Binding-site contacts:
Ligand atom O5 contacts residue ASN153 of chain 1.C at 2.5 Å (h-bond).
Ligand atom O6 contacts residue ASN153 of chain 1.C at 4.4 Å.
Ligand atom C6 contacts residue ASN153 of chain 1.C at 3.2 Å.
Ligand atom C1 contacts residue ASN153 of chain 1.C at 3.3 Å.
Ligand atom C2 contacts residue ASN153 of chain 1.C at 4.0 Å.
Ligand atom N2 contacts residue ALA129 of chain 1.C at 4.3 Å.
Ligand atom C5 contacts residue ASN153 of chain 1.C at 3.5 Å.
Ligand atom C8 contacts residue HIS107 of chain 1.C at 3.6 Å.
Ligand atom C7 contacts residue ALA129 of chain 1.C at 4.4 Å (hydrophobic).

A small-molecule ligand and the protein it binds are described below.
Small molecule (SMILES): CC(=O)N[C@@H]1[C@@H](O)[C@H](O)[C@@H](CO)O[C@H]1O

Sequence of chain 1.C:
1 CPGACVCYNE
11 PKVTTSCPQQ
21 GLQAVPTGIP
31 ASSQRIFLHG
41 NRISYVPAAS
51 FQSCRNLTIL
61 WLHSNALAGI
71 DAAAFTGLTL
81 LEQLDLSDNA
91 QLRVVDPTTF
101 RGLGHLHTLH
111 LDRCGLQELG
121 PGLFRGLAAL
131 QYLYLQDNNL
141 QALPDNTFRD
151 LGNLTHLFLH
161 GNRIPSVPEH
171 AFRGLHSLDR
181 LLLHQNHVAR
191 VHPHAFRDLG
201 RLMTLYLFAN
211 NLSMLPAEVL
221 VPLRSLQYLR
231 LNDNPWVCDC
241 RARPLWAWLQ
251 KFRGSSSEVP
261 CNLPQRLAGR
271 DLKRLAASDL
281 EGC